This protein binds this small molecule.
Small molecule (SMILES): CC(=O)N[C@@H]1[C@@H](O)[C@H](O)[C@@H](CO)O[C@H]1O

Sequence of chain 2.A:
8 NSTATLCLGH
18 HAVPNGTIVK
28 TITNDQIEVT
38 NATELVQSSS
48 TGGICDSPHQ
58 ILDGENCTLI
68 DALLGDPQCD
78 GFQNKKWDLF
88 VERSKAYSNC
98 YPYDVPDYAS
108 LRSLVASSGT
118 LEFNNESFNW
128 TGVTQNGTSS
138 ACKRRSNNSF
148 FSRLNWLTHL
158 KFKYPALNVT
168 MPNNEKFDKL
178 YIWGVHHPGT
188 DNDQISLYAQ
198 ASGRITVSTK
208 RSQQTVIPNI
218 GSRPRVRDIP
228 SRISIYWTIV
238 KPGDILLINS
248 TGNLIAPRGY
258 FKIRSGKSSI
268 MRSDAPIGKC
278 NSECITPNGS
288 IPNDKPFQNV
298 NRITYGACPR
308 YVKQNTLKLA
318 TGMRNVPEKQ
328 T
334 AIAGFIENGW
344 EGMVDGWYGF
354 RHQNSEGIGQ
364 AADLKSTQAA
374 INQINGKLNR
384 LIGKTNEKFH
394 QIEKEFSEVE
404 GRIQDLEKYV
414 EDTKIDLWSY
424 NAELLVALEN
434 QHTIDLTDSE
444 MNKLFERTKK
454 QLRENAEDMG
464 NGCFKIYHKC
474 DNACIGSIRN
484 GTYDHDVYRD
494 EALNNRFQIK

Binding-site contacts:
Ligand atom C4 contacts residue ASN63 of chain 2.A at 4.2 Å.
Ligand atom O6 contacts residue TYR94 of chain 2.A at 3.1 Å (h-bond).
Ligand atom N2 contacts residue ASN63 of chain 2.A at 3.0 Å (h-bond).
Ligand atom C8 contacts residue GLU62 of chain 2.A at 3.8 Å.
Ligand atom C1 contacts residue ASN63 of chain 2.A at 1.4 Å.
Ligand atom C3 contacts residue ASN63 of chain 2.A at 3.9 Å.
Ligand atom C6 contacts residue TYR94 of chain 2.A at 4.0 Å (hydrophobic).
Ligand atom C2 contacts residue ASN63 of chain 2.A at 2.6 Å.
Ligand atom C5 contacts residue TYR94 of chain 2.A at 4.2 Å (hydrophobic).
Ligand atom C1 contacts residue TYR94 of chain 2.A at 4.2 Å (hydrophobic).
Ligand atom O7 contacts residue ASN63 of chain 2.A at 3.5 Å (h-bond).
Ligand atom O5 contacts residue ASN63 of chain 2.A at 2.3 Å (h-bond).
Ligand atom C7 contacts residue ASN63 of chain 2.A at 3.5 Å.
Ligand atom C5 contacts residue ASN63 of chain 2.A at 3.6 Å.
Ligand atom O5 contacts residue TYR94 of chain 2.A at 3.2 Å (h-bond).